Sequence of chain 1.B:
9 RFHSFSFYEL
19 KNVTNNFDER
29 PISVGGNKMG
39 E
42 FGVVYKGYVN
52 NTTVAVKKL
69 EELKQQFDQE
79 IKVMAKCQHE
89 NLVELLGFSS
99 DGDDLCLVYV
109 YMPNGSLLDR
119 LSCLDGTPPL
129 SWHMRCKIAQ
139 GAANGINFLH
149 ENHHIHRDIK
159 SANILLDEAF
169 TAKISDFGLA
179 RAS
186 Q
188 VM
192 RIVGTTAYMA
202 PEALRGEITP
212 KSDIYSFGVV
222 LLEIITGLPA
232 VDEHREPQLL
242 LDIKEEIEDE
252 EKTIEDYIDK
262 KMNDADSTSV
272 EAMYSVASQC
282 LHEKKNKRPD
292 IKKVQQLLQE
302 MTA

The small molecule below binds the protein below.
Small molecule (SMILES): CNC(=O)c1cnc(Nc2ccc3ncsc3c2)cc1N[C@H](CO)Cc1ccccc1

Binding-site contacts:
Ligand atom C30 contacts residue TYR107 of chain 1.B at 3.6 Å (hydrophobic).
Ligand atom N10 contacts residue GLY113 of chain 1.B at 3.4 Å (h-bond).
Ligand atom N7 contacts residue GLY113 of chain 1.B at 3.8 Å.
Ligand atom C12 contacts residue TYR109 of chain 1.B at 3.5 Å (hydrophobic).
Ligand atom C12 contacts residue GLY113 of chain 1.B at 3.7 Å.
Ligand atom N3 contacts residue MET110 of chain 1.B at 2.8 Å (h-bond).
Ligand atom C23 contacts residue ALA56 of chain 1.B at 3.8 Å (hydrophobic).
Ligand atom N8 contacts residue VAL108 of chain 1.B at 3.3 Å (h-bond).
Ligand atom C9 contacts residue GLY113 of chain 1.B at 3.5 Å.
Ligand atom C2 contacts residue MET110 of chain 1.B at 2.8 Å (hydrophobic).
Ligand atom C2 contacts residue MET37 of chain 1.B at 3.5 Å (hydrophobic).
Ligand atom C26 contacts residue TYR107 of chain 1.B at 3.6 Å (hydrophobic).
Ligand atom C15 contacts residue ASP117 of chain 1.B at 3.6 Å.
Ligand atom N10 contacts residue TYR109 of chain 1.B at 3.5 Å (h-bond).
Ligand atom C22 contacts residue VAL45 of chain 1.B at 3.7 Å (hydrophobic).
Ligand atom N3 contacts residue MET37 of chain 1.B at 3.7 Å.
Ligand atom C28 contacts residue VAL108 of chain 1.B at 3.7 Å (hydrophobic).
Ligand atom C28 contacts residue TYR107 of chain 1.B at 3.5 Å (hydrophobic).
Ligand atom N8 contacts residue ALA56 of chain 1.B at 3.3 Å.
Ligand atom C27 contacts residue LEU163 of chain 1.B at 3.6 Å (hydrophobic).
Ligand atom C27 contacts residue VAL91 of chain 1.B at 3.7 Å (hydrophobic).
Ligand atom C21 contacts residue VAL45 of chain 1.B at 3.6 Å (hydrophobic).
Ligand atom C19 contacts residue GLU39 of chain 1.B at 3.5 Å.
Ligand atom C20 contacts residue VAL45 of chain 1.B at 3.7 Å (hydrophobic).
Ligand atom C25 contacts residue TYR107 of chain 1.B at 3.8 Å (hydrophobic).
Ligand atom N3 contacts residue TYR109 of chain 1.B at 3.5 Å.
Ligand atom C12 contacts residue PRO111 of chain 1.B at 3.4 Å (hydrophobic).
Ligand atom C9 contacts residue MET110 of chain 1.B at 3.5 Å (hydrophobic).
Ligand atom O16 contacts residue ASP117 of chain 1.B at 2.7 Å (salt-bridge).
Ligand atom N10 contacts residue MET110 of chain 1.B at 2.8 Å (h-bond).
Ligand atom C28 contacts residue LEU163 of chain 1.B at 3.3 Å (hydrophobic).
Ligand atom O11 contacts residue GLY113 of chain 1.B at 3.8 Å.
Ligand atom C4 contacts residue MET110 of chain 1.B at 3.7 Å (hydrophobic).
Ligand atom C27 contacts residue TYR107 of chain 1.B at 3.5 Å (hydrophobic).
Ligand atom C2 contacts residue TYR109 of chain 1.B at 3.4 Å (hydrophobic).
Ligand atom C1 contacts residue MET110 of chain 1.B at 3.3 Å (hydrophobic).
Ligand atom C18 contacts residue GLY38 of chain 1.B at 3.6 Å.
Ligand atom C23 contacts residue LEU163 of chain 1.B at 3.5 Å (hydrophobic).
Ligand atom C1 contacts residue MET37 of chain 1.B at 3.7 Å (hydrophobic).
Ligand atom N31 contacts residue TYR107 of chain 1.B at 3.4 Å.